The protein below binds the small molecule below.
Small molecule (SMILES): C=C1CC[C@@]2(C(C)C)C[C@@H]12

Sequence of chain 1.A:
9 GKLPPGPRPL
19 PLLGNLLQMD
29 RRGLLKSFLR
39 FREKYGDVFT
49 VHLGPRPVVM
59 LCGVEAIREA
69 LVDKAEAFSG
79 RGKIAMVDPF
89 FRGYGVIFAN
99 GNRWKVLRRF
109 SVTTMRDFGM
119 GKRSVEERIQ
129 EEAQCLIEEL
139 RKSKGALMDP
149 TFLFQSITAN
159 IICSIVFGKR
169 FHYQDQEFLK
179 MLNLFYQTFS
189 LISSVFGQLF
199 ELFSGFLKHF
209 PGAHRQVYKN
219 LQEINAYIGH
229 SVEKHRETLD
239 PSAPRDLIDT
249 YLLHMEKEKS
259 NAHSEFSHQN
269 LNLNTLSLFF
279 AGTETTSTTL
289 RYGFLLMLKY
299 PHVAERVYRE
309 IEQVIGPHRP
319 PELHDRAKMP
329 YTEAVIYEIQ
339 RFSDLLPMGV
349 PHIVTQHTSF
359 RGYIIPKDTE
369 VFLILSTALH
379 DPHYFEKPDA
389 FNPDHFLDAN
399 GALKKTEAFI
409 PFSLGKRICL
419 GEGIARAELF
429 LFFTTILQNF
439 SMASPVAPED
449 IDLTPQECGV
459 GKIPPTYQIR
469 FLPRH

Binding-site contacts:
Ligand atom C4 contacts residue ILE95 of chain 1.A at 4.2 Å (hydrophobic).
Ligand atom C5 contacts residue ILE190 of chain 1.A at 4.2 Å (hydrophobic).
Ligand atom C5 contacts residue PHE187 of chain 1.A at 4.5 Å (hydrophobic).
Ligand atom C9 contacts residue LEU344 of chain 1.A at 4.0 Å (hydrophobic).
Ligand atom C3 contacts residue ILE95 of chain 1.A at 4.0 Å (hydrophobic).
Ligand atom C1 contacts residue LEU344 of chain 1.A at 4.4 Å (hydrophobic).
Ligand atom C5 contacts residue PHE278 of chain 1.A at 4.2 Å (hydrophobic).
Ligand atom C1 contacts residue THR283 of chain 1.A at 4.3 Å.
Ligand atom C3 contacts residue VAL348 of chain 1.A at 3.8 Å (hydrophobic).
Ligand atom C2 contacts residue PHE96 of chain 1.A at 4.4 Å (hydrophobic).
Ligand atom C1 contacts residue ALA279 of chain 1.A at 4.2 Å (hydrophobic).
Ligand atom C6 contacts residue LEU344 of chain 1.A at 4.3 Å (hydrophobic).
Ligand atom C contacts residue ILE95 of chain 1.A at 4.1 Å (hydrophobic).
Ligand atom C6 contacts residue THR283 of chain 1.A at 3.1 Å.
Ligand atom C contacts residue PHE278 of chain 1.A at 3.5 Å (hydrophobic).
Ligand atom C4 contacts residue VAL348 of chain 1.A at 3.8 Å (hydrophobic).
Ligand atom C6 contacts residue ALA279 of chain 1.A at 3.7 Å (hydrophobic).
Ligand atom C9 contacts residue PHE187 of chain 1.A at 4.1 Å (hydrophobic).